The small molecule below binds the protein below.
Small molecule (SMILES): COc1cc(-c2cn(C)c(=O)c(C)c2C)ccc1C1(N2CCN(C)CC2)CC1

Sequence of chain 1.A:
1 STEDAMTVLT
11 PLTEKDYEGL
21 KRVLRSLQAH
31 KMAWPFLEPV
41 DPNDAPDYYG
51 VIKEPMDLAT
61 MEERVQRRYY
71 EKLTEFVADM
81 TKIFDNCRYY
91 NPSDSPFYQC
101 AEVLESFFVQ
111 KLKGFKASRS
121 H

Binding-site contacts:
Ligand atom C19 contacts residue PHE97 of chain 1.A at 3.7 Å (hydrophobic).
Ligand atom C8 contacts residue TRP34 of chain 1.A at 4.0 Å (hydrophobic).
Ligand atom C25 contacts residue PHE97 of chain 1.A at 4.0 Å (hydrophobic).
Ligand atom N21 contacts residue PRO35 of chain 1.A at 3.8 Å.
Ligand atom C27 contacts residue ASP44 of chain 1.A at 3.7 Å.
Ligand atom C7 contacts residue TRP34 of chain 1.A at 4.0 Å (hydrophobic).
Ligand atom C3 contacts residue TRP34 of chain 1.A at 3.7 Å (hydrophobic).
Ligand atom C17 contacts residue PRO35 of chain 1.A at 4.2 Å (hydrophobic).
Ligand atom C24 contacts residue PRO35 of chain 1.A at 3.5 Å (hydrophobic).
Ligand atom C18 contacts residue PHE97 of chain 1.A at 3.6 Å (hydrophobic).
Ligand atom C20 contacts residue VAL40 of chain 1.A at 3.8 Å (hydrophobic).
Ligand atom C20 contacts residue ASN91 of chain 1.A at 3.7 Å.
Ligand atom C19 contacts residue VAL40 of chain 1.A at 4.1 Å (hydrophobic).
Ligand atom C25 contacts residue ALA45 of chain 1.A at 4.0 Å (hydrophobic).
Ligand atom C9 contacts residue PRO35 of chain 1.A at 3.6 Å (hydrophobic).
Ligand atom C1 contacts residue TRP34 of chain 1.A at 3.9 Å (hydrophobic).
Ligand atom O23 contacts residue ASN91 of chain 1.A at 2.9 Å (h-bond).
Ligand atom C22 contacts residue PRO35 of chain 1.A at 3.2 Å (hydrophobic).
Ligand atom N10 contacts residue ASP44 of chain 1.A at 4.0 Å.
Ligand atom C15 contacts residue ASP44 of chain 1.A at 3.5 Å.
Ligand atom C25 contacts residue TYR48 of chain 1.A at 4.0 Å (hydrophobic).
Ligand atom C28 contacts residue PHE97 of chain 1.A at 4.0 Å (hydrophobic).
Ligand atom C11 contacts residue ASP44 of chain 1.A at 3.5 Å.
Ligand atom N21 contacts residue VAL40 of chain 1.A at 3.8 Å.
Ligand atom O23 contacts residue TYR48 of chain 1.A at 3.8 Å.
Ligand atom C5 contacts residue PHE97 of chain 1.A at 3.5 Å (hydrophobic).
Ligand atom C12 contacts residue ASP44 of chain 1.A at 3.5 Å.
Ligand atom C14 contacts residue ASP44 of chain 1.A at 3.4 Å.
Ligand atom C24 contacts residue PHE36 of chain 1.A at 3.7 Å (hydrophobic).
Ligand atom C27 contacts residue PHE97 of chain 1.A at 3.9 Å (hydrophobic).
Ligand atom C25 contacts residue ASN91 of chain 1.A at 3.8 Å.
Ligand atom C22 contacts residue VAL40 of chain 1.A at 4.1 Å (hydrophobic).
Ligand atom C16 contacts residue ASP44 of chain 1.A at 3.6 Å.
Ligand atom C6 contacts residue TRP34 of chain 1.A at 3.8 Å (hydrophobic).
Ligand atom C20 contacts residue PHE97 of chain 1.A at 3.8 Å (hydrophobic).
Ligand atom N13 contacts residue ASP44 of chain 1.A at 2.7 Å (salt-bridge).
Ligand atom C17 contacts residue PHE97 of chain 1.A at 4.1 Å (hydrophobic).
Ligand atom C25 contacts residue TYR90 of chain 1.A at 3.7 Å (hydrophobic).
Ligand atom O26 contacts residue TRP34 of chain 1.A at 3.9 Å.
Ligand atom C16 contacts residue ASP41 of chain 1.A at 3.5 Å.